The small molecule below binds the protein below.
Small molecule (SMILES): N[C@@H](Cc1ccccc1)C(=O)NCC=O

Binding-site contacts:
Ligand atom CE1 contacts residue PHE496 of chain 4.PA at 3.6 Å (hydrophobic).
Ligand atom CE2 contacts residue ARG442 of chain 4.PA at 3.6 Å.
Ligand atom CE1 contacts residue PRO438 of chain 4.PA at 3.8 Å (hydrophobic).
Ligand atom CA contacts residue ARG442 of chain 4.PA at 3.6 Å.
Ligand atom CB contacts residue PHE496 of chain 4.PA at 3.9 Å (hydrophobic).
Ligand atom CG contacts residue ASN492 of chain 4.PA at 4.3 Å.
Ligand atom O contacts residue ARG442 of chain 4.PA at 4.3 Å.
Ligand atom CB contacts residue GLY495 of chain 4.PA at 3.9 Å.
Ligand atom CZ contacts residue PRO438 of chain 4.PA at 3.4 Å (hydrophobic).
Ligand atom CB contacts residue ASN492 of chain 4.PA at 3.8 Å.
Ligand atom CE1 contacts residue ILE434 of chain 4.PA at 3.9 Å (hydrophobic).
Ligand atom N contacts residue SER491 of chain 4.PA at 4.1 Å.
Ligand atom CD2 contacts residue PRO438 of chain 4.PA at 4.4 Å (hydrophobic).
Ligand atom O contacts residue ASN492 of chain 4.PA at 4.2 Å.
Ligand atom CD1 contacts residue ASN492 of chain 4.PA at 3.9 Å.
Ligand atom CG contacts residue PHE496 of chain 4.PA at 4.0 Å (hydrophobic).
Ligand atom CA contacts residue ASN492 of chain 4.PA at 3.3 Å.
Ligand atom CE2 contacts residue PRO438 of chain 4.PA at 3.7 Å (hydrophobic).
Ligand atom O contacts residue PRO438 of chain 4.PA at 4.0 Å.
Ligand atom C contacts residue ARG442 of chain 4.PA at 4.4 Å.
Ligand atom CD2 contacts residue ARG442 of chain 4.PA at 3.5 Å.
Ligand atom CZ contacts residue PHE496 of chain 4.PA at 3.9 Å (hydrophobic).
Ligand atom N contacts residue ARG442 of chain 4.PA at 4.2 Å.
Ligand atom CD1 contacts residue PHE496 of chain 4.PA at 3.7 Å (hydrophobic).
Ligand atom CG contacts residue GLY495 of chain 4.PA at 4.4 Å.
Ligand atom N contacts residue ASN492 of chain 4.PA at 3.3 Å (h-bond).
Ligand atom CD1 contacts residue ILE434 of chain 4.PA at 4.1 Å (hydrophobic).
Ligand atom C contacts residue ASN492 of chain 4.PA at 4.0 Å.
Ligand atom CD1 contacts residue PRO438 of chain 4.PA at 4.4 Å (hydrophobic).

Sequence of chain 4.PA:
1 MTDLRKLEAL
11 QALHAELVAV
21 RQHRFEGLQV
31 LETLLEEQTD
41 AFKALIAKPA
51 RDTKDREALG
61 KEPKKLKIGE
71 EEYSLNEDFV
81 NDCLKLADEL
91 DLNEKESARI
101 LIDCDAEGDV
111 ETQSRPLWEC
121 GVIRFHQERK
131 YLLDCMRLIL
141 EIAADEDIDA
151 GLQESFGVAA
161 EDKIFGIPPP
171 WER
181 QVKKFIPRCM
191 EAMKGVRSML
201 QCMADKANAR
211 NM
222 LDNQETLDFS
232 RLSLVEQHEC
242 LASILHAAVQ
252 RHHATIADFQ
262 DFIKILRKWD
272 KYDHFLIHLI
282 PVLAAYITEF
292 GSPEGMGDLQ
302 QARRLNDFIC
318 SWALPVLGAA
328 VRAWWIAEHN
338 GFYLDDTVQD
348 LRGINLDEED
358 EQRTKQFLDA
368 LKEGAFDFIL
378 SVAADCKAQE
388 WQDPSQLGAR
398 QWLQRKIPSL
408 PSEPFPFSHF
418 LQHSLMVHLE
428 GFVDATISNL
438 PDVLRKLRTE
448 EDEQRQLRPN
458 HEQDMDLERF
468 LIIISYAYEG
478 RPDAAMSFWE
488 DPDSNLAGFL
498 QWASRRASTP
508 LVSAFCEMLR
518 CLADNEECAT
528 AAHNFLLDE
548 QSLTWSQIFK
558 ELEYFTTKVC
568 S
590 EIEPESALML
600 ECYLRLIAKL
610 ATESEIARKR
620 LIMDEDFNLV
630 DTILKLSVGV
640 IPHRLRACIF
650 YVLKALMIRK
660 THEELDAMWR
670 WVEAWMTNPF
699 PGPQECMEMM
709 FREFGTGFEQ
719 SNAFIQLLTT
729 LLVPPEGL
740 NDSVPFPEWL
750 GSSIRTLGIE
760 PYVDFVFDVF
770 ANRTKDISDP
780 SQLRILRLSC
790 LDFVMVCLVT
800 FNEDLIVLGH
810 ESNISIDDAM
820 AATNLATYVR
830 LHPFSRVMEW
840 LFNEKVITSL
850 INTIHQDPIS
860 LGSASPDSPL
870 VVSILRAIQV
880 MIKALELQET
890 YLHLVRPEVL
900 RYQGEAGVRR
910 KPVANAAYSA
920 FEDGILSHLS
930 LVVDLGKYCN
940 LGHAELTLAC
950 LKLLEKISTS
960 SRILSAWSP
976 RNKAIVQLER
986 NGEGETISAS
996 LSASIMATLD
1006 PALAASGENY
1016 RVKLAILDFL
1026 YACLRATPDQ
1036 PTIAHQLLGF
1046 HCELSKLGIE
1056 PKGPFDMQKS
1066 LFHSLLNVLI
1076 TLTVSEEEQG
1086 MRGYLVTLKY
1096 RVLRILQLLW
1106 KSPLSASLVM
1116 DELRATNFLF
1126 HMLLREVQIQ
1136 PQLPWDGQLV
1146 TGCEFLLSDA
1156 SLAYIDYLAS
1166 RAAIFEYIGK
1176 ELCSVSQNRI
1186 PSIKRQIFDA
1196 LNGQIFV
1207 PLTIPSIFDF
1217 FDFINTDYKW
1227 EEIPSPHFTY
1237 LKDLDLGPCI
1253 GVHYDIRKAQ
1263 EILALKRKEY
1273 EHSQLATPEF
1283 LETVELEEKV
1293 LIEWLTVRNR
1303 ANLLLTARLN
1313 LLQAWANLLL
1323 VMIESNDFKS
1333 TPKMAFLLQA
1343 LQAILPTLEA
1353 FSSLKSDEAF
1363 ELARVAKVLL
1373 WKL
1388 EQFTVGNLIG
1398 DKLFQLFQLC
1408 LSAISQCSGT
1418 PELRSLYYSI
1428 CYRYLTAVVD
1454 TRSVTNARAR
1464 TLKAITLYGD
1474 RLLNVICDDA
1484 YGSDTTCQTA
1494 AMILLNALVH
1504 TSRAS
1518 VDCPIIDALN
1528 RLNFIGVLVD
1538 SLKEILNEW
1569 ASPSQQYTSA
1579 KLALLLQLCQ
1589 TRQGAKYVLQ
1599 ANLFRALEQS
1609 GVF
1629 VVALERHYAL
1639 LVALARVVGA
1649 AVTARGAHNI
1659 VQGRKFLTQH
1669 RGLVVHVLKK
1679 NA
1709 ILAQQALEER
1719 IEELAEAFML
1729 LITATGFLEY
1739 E